Sequence of chain 2.A:
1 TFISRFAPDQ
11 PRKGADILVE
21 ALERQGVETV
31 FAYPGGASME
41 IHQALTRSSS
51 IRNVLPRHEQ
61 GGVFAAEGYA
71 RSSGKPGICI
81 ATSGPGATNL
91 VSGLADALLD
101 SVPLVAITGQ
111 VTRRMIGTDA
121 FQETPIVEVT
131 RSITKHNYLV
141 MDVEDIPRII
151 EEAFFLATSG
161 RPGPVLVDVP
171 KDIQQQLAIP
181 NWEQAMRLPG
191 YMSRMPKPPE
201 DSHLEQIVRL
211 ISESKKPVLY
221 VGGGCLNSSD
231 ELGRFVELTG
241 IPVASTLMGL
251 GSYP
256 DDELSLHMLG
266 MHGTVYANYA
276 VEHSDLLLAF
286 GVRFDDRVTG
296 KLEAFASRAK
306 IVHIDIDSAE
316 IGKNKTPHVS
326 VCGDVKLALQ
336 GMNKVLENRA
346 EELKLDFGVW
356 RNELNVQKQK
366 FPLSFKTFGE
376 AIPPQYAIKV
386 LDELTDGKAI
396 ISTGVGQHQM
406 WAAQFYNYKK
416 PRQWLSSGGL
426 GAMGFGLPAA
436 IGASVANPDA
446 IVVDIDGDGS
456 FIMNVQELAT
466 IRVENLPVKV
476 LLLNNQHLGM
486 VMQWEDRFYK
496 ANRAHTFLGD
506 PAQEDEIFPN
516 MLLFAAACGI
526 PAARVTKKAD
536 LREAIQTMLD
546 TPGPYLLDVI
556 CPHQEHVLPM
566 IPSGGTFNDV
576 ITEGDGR

Sequence of chain 1.A:
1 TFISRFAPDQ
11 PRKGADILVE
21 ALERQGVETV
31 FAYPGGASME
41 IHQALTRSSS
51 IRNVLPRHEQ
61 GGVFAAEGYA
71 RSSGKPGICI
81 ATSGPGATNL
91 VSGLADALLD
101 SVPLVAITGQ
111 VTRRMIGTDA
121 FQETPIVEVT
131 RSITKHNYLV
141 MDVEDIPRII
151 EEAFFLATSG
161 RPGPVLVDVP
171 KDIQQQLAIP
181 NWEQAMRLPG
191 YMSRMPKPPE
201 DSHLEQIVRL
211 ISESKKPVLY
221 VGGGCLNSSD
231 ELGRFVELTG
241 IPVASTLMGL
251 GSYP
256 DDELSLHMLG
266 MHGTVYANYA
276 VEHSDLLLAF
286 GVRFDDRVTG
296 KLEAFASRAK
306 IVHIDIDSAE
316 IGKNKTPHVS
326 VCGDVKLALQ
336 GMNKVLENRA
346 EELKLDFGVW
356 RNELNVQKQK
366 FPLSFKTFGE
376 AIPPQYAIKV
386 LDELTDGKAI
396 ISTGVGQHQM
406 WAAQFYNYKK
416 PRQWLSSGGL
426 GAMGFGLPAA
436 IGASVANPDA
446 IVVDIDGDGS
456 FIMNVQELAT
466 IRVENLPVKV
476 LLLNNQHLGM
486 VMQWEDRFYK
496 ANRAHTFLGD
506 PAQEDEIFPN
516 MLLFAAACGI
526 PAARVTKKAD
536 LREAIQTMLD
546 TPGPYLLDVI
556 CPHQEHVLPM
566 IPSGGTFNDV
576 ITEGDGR

This protein binds this small molecule.
Small molecule (SMILES): C/C(NCc1cnc(C)nc1N)=C(/S)CCO[P](=O)([O-])O[P](=O)([O-])O

Binding-site contacts:
Ligand atom CM2 contacts residue MET428 of chain 2.A at 3.4 Å (hydrophobic).
Ligand atom O1A contacts residue ASP453 of chain 2.A at 3.0 Å (salt-bridge).
Ligand atom O2B contacts residue GLY401 of chain 2.A at 3.4 Å.
Ligand atom O3B contacts residue GLY484 of chain 2.A at 2.7 Å (h-bond).
Ligand atom O1A contacts residue MG1 of chain 2.B at 2.0 Å.
Ligand atom O3B contacts residue ASN480 of chain 2.A at 3.0 Å (h-bond).
Ligand atom N1' contacts residue GLU59 of chain 1.A at 2.8 Å (salt-bridge).
Ligand atom CM4 contacts residue MET428 of chain 2.A at 3.5 Å (hydrophobic).
Ligand atom O1B contacts residue GLN402 of chain 2.A at 3.2 Å (h-bond).
Ligand atom N4' contacts residue GLN122 of chain 1.A at 3.1 Å (h-bond).
Ligand atom O3A contacts residue MG1 of chain 2.B at 3.5 Å.
Ligand atom O3B contacts residue HIS482 of chain 2.A at 3.0 Å (h-bond).
Ligand atom N3' contacts residue PRO85 of chain 1.A at 3.4 Å.
Ligand atom N4' contacts residue F501 of chain 2.F at 2.6 Å (h-bond).
Ligand atom PA contacts residue MG1 of chain 2.B at 3.2 Å.
Ligand atom O2A contacts residue GLY454 of chain 2.A at 3.5 Å.
Ligand atom S1 contacts residue VAL400 of chain 2.A at 3.5 Å (h-bond).
Ligand atom N4' contacts residue GLY426 of chain 2.A at 2.8 Å (h-bond).
Ligand atom S1 contacts residue F501 of chain 2.F at 3.1 Å (h-bond).
Ligand atom O7 contacts residue LEU483 of chain 2.A at 3.3 Å.
Ligand atom C7' contacts residue F501 of chain 2.F at 3.3 Å.
Ligand atom N3' contacts residue MET428 of chain 2.A at 3.2 Å (h-bond).
Ligand atom O3B contacts residue MG1 of chain 2.B at 2.2 Å.
Ligand atom O2A contacts residue SER455 of chain 2.A at 2.7 Å (h-bond).
Ligand atom O3A contacts residue HIS403 of chain 2.A at 3.0 Å (h-bond).
Ligand atom C4 contacts residue MET428 of chain 2.A at 3.4 Å (hydrophobic).
Ligand atom C7 contacts residue VAL400 of chain 2.A at 3.2 Å (hydrophobic).
Ligand atom CM4 contacts residue PRO34 of chain 1.A at 3.2 Å (hydrophobic).
Ligand atom O1A contacts residue GLY454 of chain 2.A at 2.9 Å (h-bond).
Ligand atom O1A contacts residue HIS482 of chain 2.A at 3.2 Å (h-bond).
Ligand atom O2B contacts residue GLN402 of chain 2.A at 2.8 Å (h-bond).
Ligand atom PB contacts residue MG1 of chain 2.B at 3.3 Å.
Ligand atom PB contacts residue GLY484 of chain 2.A at 3.5 Å.
Ligand atom O1B contacts residue HIS403 of chain 2.A at 2.9 Å (h-bond).
Ligand atom O2B contacts residue MET485 of chain 2.A at 2.8 Å (h-bond).
Ligand atom N3' contacts residue GLY426 of chain 2.A at 3.5 Å (h-bond).
Ligand atom C6' contacts residue GLU59 of chain 1.A at 3.2 Å.
Ligand atom N3 contacts residue F501 of chain 2.F at 2.6 Å (h-bond).
Ligand atom O2B contacts residue GLY484 of chain 2.A at 3.1 Å (h-bond).
Ligand atom CM2 contacts residue ASN89 of chain 1.A at 3.4 Å.